Sequence of chain 1.B:
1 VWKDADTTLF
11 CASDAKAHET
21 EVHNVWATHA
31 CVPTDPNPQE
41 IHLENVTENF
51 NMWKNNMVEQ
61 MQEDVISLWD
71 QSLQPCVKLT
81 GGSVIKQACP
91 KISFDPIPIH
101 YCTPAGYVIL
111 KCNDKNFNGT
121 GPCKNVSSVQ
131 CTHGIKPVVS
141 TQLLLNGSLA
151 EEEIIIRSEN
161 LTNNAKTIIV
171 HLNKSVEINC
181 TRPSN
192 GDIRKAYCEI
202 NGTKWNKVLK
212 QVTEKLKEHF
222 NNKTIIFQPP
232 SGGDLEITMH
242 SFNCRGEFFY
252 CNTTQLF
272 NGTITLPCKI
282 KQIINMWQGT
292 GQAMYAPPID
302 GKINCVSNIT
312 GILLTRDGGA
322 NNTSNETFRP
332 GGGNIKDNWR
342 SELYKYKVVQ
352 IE

A small-molecule ligand and the protein it binds are described below.
Small molecule (SMILES): CC(=O)N[C@@H]1[C@@H](O)[C@H](O)[C@@H](CO)O[C@H]1O

Binding-site contacts:
Ligand atom C5 contacts residue ASN160 of chain 1.B at 3.7 Å.
Ligand atom O6 contacts residue ASN163 of chain 1.B at 4.0 Å.
Ligand atom O7 contacts residue ASN160 of chain 1.B at 4.0 Å.
Ligand atom C1 contacts residue ASN163 of chain 1.B at 3.9 Å.
Ligand atom C2 contacts residue ASN160 of chain 1.B at 2.5 Å.
Ligand atom C4 contacts residue ASN160 of chain 1.B at 4.2 Å.
Ligand atom C3 contacts residue ASN160 of chain 1.B at 3.8 Å.
Ligand atom C6 contacts residue THR162 of chain 1.B at 4.2 Å.
Ligand atom C5 contacts residue ASN163 of chain 1.B at 4.4 Å.
Ligand atom O5 contacts residue ASN163 of chain 1.B at 3.4 Å.
Ligand atom O5 contacts residue ASN160 of chain 1.B at 2.4 Å (h-bond).
Ligand atom C7 contacts residue ASN160 of chain 1.B at 3.7 Å.
Ligand atom O5 contacts residue THR162 of chain 1.B at 4.2 Å.
Ligand atom C1 contacts residue ASN160 of chain 1.B at 1.4 Å.
Ligand atom N2 contacts residue ASN160 of chain 1.B at 2.9 Å (h-bond).
Ligand atom C1 contacts residue THR162 of chain 1.B at 4.4 Å.
Ligand atom C6 contacts residue ASN163 of chain 1.B at 4.3 Å.
Ligand atom C5 contacts residue THR162 of chain 1.B at 4.1 Å.